Binding-site contacts:
Ligand atom N11 contacts residue VAL98 of chain 1.A at 3.5 Å.
Ligand atom C32 contacts residue GAR1 of chain 1.B at 3.4 Å.
Ligand atom O10 contacts residue ASP145 of chain 1.A at 3.0 Å (salt-bridge).
Ligand atom C4 contacts residue VAL140 of chain 1.A at 3.5 Å (hydrophobic).
Ligand atom C23 contacts residue MET90 of chain 1.A at 3.7 Å (hydrophobic).
Ligand atom C16 contacts residue MET90 of chain 1.A at 3.8 Å (hydrophobic).
Ligand atom C30 contacts residue GAR1 of chain 1.B at 3.6 Å.
Ligand atom O10 contacts residue ALA141 of chain 1.A at 3.8 Å.
Ligand atom C7 contacts residue ASN107 of chain 1.A at 3.9 Å.
Ligand atom O10 contacts residue HIS138 of chain 1.A at 3.9 Å.
Ligand atom C4 contacts residue VAL144 of chain 1.A at 3.6 Å (hydrophobic).
Ligand atom N3 contacts residue ALA141 of chain 1.A at 2.9 Å (h-bond).
Ligand atom C14 contacts residue MET90 of chain 1.A at 3.5 Å (hydrophobic).
Ligand atom N3 contacts residue GLU142 of chain 1.A at 3.7 Å.
Ligand atom O24 contacts residue MET90 of chain 1.A at 2.9 Å (h-bond).
Ligand atom C31 contacts residue GAR1 of chain 1.B at 3.5 Å.
Ligand atom S5 contacts residue ARG91 of chain 1.A at 3.2 Å (salt-bridge).
Ligand atom O10 contacts residue VAL144 of chain 1.A at 3.4 Å.
Ligand atom C4 contacts residue ALA141 of chain 1.A at 3.8 Å (hydrophobic).
Ligand atom C6 contacts residue LEU86 of chain 1.A at 3.8 Å (hydrophobic).
Ligand atom C2 contacts residue GLU142 of chain 1.A at 3.8 Å.
Ligand atom C22 contacts residue ILE92 of chain 1.A at 3.6 Å (hydrophobic).
Ligand atom C2 contacts residue VAL140 of chain 1.A at 3.9 Å (hydrophobic).
Ligand atom N3 contacts residue VAL144 of chain 1.A at 3.8 Å.
Ligand atom C2 contacts residue ALA141 of chain 1.A at 3.6 Å (hydrophobic).
Ligand atom C30 contacts residue PHE89 of chain 1.A at 3.2 Å (hydrophobic).
Ligand atom N3 contacts residue VAL140 of chain 1.A at 3.5 Å.
Ligand atom N1 contacts residue LEU93 of chain 1.A at 3.1 Å (h-bond).
Ligand atom N11 contacts residue GLU142 of chain 1.A at 3.0 Å (salt-bridge).
Ligand atom S5 contacts residue ILE92 of chain 1.A at 3.8 Å.
Ligand atom N11 contacts residue LEU93 of chain 1.A at 3.0 Å (h-bond).
Ligand atom N19 contacts residue ILE92 of chain 1.A at 3.5 Å.
Ligand atom C21 contacts residue ARG65 of chain 1.A at 3.6 Å.
Ligand atom O27 contacts residue ILE92 of chain 1.A at 3.3 Å.
Ligand atom C29 contacts residue ASN107 of chain 1.A at 3.5 Å.
Ligand atom C29 contacts residue PHE89 of chain 1.A at 3.3 Å (hydrophobic).
Ligand atom N11 contacts residue ALA141 of chain 1.A at 3.5 Å (h-bond).
Ligand atom O10 contacts residue VAL140 of chain 1.A at 3.8 Å.
Ligand atom O10 contacts residue ASP143 of chain 1.A at 3.9 Å.
Ligand atom C22 contacts residue ARG91 of chain 1.A at 3.7 Å.

Sequence of chain 1.A:
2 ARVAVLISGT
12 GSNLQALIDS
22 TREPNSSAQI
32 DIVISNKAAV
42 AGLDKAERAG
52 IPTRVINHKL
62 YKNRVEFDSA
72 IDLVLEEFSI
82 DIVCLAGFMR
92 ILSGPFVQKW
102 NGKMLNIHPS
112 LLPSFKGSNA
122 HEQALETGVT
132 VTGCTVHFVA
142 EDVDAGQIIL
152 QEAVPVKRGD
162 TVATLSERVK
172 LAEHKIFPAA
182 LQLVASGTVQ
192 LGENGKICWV

This small molecule binds to this protein.
Small molecule (SMILES): Nc1nc(=O)c2cc(CCCCc3ccc(C(=O)N[C@@H](CCC(=O)O)C(=O)O)cc3)sc2[nH]1